Sequence of chain 1.ZA:
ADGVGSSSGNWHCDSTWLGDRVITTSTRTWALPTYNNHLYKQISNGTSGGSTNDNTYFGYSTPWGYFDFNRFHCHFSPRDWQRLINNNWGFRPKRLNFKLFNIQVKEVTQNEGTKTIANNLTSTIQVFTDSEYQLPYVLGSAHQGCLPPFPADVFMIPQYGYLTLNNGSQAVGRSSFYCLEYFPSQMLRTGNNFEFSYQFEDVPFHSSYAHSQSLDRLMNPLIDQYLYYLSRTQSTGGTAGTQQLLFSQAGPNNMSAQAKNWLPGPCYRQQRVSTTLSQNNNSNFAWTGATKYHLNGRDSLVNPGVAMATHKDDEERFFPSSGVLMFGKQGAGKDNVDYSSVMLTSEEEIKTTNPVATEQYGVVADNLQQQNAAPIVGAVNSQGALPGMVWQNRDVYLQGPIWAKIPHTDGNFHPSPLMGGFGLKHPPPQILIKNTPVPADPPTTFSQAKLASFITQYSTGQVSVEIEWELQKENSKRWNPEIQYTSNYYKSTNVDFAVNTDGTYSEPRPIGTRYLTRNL

A small-molecule ligand and the protein it binds are described below.
Small molecule (SMILES): Nc1ccn([C@H]2C[C@H](O)[C@@H](COP(=O)(O)O)O2)c(=O)n1

Binding-site contacts:
Ligand atom O4' contacts residue PRO204 of chain 1.ZA at 3.6 Å (h-bond).
Ligand atom C5 contacts residue ARG92 of chain 1.ZA at 4.3 Å.
Ligand atom O4' contacts residue ARG92 of chain 1.ZA at 4.2 Å.
Ligand atom C4 contacts residue ARG92 of chain 1.ZA at 4.4 Å.
Ligand atom C6 contacts residue ARG92 of chain 1.ZA at 4.0 Å.
Ligand atom C2' contacts residue DA1 of chain 1.HF at 3.3 Å.
Ligand atom C6 contacts residue PHE205 of chain 1.ZA at 4.4 Å (hydrophobic).
Ligand atom N1 contacts residue ARG92 of chain 1.ZA at 4.0 Å.
Ligand atom C5' contacts residue PRO204 of chain 1.ZA at 4.3 Å (hydrophobic).
Ligand atom C2 contacts residue ARG92 of chain 1.ZA at 4.3 Å.
Ligand atom O5' contacts residue ASP202 of chain 1.ZA at 4.4 Å.
Ligand atom C4' contacts residue DA1 of chain 1.HF at 3.9 Å.
Ligand atom C3' contacts residue DA1 of chain 1.HF at 2.6 Å.
Ligand atom C1' contacts residue VAL203 of chain 1.ZA at 4.1 Å (hydrophobic).
Ligand atom O4' contacts residue VAL203 of chain 1.ZA at 3.6 Å.
Ligand atom C2' contacts residue PRO204 of chain 1.ZA at 4.3 Å (hydrophobic).
Ligand atom C4' contacts residue PRO204 of chain 1.ZA at 3.6 Å (hydrophobic).
Ligand atom C1' contacts residue ARG92 of chain 1.ZA at 4.4 Å.
Ligand atom C5' contacts residue ASP202 of chain 1.ZA at 4.0 Å.
Ligand atom O3' contacts residue DA1 of chain 1.HF at 1.6 Å.
Ligand atom C4' contacts residue VAL203 of chain 1.ZA at 4.2 Å (hydrophobic).
Ligand atom C1' contacts residue PRO204 of chain 1.ZA at 3.7 Å (hydrophobic).
Ligand atom C5 contacts residue PHE205 of chain 1.ZA at 4.2 Å (hydrophobic).